Binding-site contacts:
Ligand atom O7 contacts residue NAG2 of chain 1.H at 3.1 Å (h-bond).
Ligand atom O5 contacts residue NAG1 of chain 1.H at 3.8 Å.
Ligand atom C5 contacts residue ASN431 of chain 1.C at 3.6 Å.
Ligand atom O7 contacts residue LEU404 of chain 1.C at 3.5 Å.
Ligand atom N2 contacts residue ASP406 of chain 1.C at 2.8 Å (salt-bridge).
Ligand atom O6 contacts residue HIS453 of chain 1.C at 3.2 Å.
Ligand atom C8 contacts residue NAG1 of chain 1.H at 3.6 Å.
Ligand atom C6 contacts residue NAG1 of chain 1.H at 3.7 Å.
Ligand atom C6 contacts residue HIS453 of chain 1.C at 3.5 Å.
Ligand atom C3 contacts residue ASN431 of chain 1.C at 3.8 Å.
Ligand atom O4 contacts residue NAG1 of chain 1.H at 3.5 Å.
Ligand atom C6 contacts residue VAL429 of chain 1.C at 3.9 Å (hydrophobic).
Ligand atom C8 contacts residue SER384 of chain 1.C at 4.1 Å.
Ligand atom C3 contacts residue ASP406 of chain 1.C at 3.6 Å.
Ligand atom C1 contacts residue ASN431 of chain 1.C at 1.4 Å.
Ligand atom C7 contacts residue ALA408 of chain 1.C at 3.8 Å (hydrophobic).
Ligand atom O3 contacts residue NAG2 of chain 1.H at 3.4 Å.
Ligand atom C8 contacts residue ALA408 of chain 1.C at 3.5 Å (hydrophobic).
Ligand atom C7 contacts residue ASN431 of chain 1.C at 3.7 Å.
Ligand atom C7 contacts residue NAG1 of chain 1.H at 4.1 Å.
Ligand atom N2 contacts residue ALA408 of chain 1.C at 4.1 Å.
Ligand atom C3 contacts residue NAG1 of chain 1.H at 3.8 Å.
Ligand atom C2 contacts residue ASP406 of chain 1.C at 3.5 Å.
Ligand atom O6 contacts residue NAG1 of chain 1.H at 2.7 Å (h-bond).
Ligand atom C8 contacts residue HIS453 of chain 1.C at 3.9 Å.
Ligand atom C4 contacts residue NAG1 of chain 1.H at 4.2 Å.
Ligand atom C8 contacts residue TYR385 of chain 1.C at 3.6 Å (hydrophobic).
Ligand atom O3 contacts residue NAG1 of chain 1.H at 3.0 Å (h-bond).
Ligand atom O6 contacts residue NAG2 of chain 1.H at 3.6 Å.
Ligand atom C7 contacts residue NAG2 of chain 1.H at 3.8 Å.
Ligand atom C8 contacts residue ASP406 of chain 1.C at 3.8 Å.
Ligand atom C1 contacts residue NAG1 of chain 1.H at 4.1 Å.
Ligand atom C7 contacts residue ASP406 of chain 1.C at 3.7 Å.
Ligand atom C2 contacts residue ASN431 of chain 1.C at 2.5 Å.
Ligand atom N2 contacts residue ASN431 of chain 1.C at 3.0 Å (h-bond).
Ligand atom O5 contacts residue ASN431 of chain 1.C at 2.3 Å (h-bond).
Ligand atom C1 contacts residue ASP406 of chain 1.C at 3.7 Å.
Ligand atom O7 contacts residue ASN431 of chain 1.C at 4.0 Å.
Ligand atom N2 contacts residue NAG1 of chain 1.H at 3.9 Å.
Ligand atom C8 contacts residue NAG2 of chain 1.H at 4.0 Å.

A protein and the small-molecule ligand that binds it are described below.
Small molecule (SMILES): CC(=O)N[C@H]1[C@H](O[C@H]2[C@H](O)[C@@H](NC(C)=O)CO[C@@H]2CO)O[C@H](CO)[C@@H](O)[C@@H]1O

Sequence of chain 1.C:
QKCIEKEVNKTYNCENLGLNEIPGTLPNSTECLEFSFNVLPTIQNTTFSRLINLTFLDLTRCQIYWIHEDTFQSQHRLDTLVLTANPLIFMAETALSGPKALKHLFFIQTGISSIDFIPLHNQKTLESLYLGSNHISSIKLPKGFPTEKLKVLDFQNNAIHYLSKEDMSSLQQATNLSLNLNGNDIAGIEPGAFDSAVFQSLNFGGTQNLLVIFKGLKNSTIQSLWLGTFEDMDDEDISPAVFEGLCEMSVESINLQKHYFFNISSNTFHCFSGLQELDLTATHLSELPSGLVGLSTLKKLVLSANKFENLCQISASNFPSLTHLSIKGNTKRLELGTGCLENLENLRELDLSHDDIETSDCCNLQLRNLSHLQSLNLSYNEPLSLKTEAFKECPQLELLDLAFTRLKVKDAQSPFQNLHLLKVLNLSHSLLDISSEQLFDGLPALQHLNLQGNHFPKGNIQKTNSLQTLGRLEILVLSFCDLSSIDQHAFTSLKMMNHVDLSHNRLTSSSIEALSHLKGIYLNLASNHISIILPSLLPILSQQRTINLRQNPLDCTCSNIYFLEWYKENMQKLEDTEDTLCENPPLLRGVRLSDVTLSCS